The small molecule below binds the protein below.
Small molecule (SMILES): CC(=O)N[C@H]1[C@H](O[C@H]2[C@@H](O)[C@@H](CO)O[C@@H](O[C@H]3[C@H](O)[C@@H](O)[C@H](O)O[C@@H]3CO)[C@@H]2O)O[C@H](CO)[C@@H](O[C@@H]2O[C@H](CO[C@]3(C(=O)O)C[C@H](O)[C@@H](NC(C)=O)[C@H]([C@H](O)[C@H](O)CO)O3)[C@H](O)[C@H](O)[C@H]2O)[C@@H]1O

Binding-site contacts:
Ligand atom C10 contacts residue ASN247 of chain 1.B at 3.6 Å.
Ligand atom C1 contacts residue SER251 of chain 1.B at 3.4 Å.
Ligand atom C7 contacts residue GLN253 of chain 1.B at 3.6 Å.
Ligand atom C5 contacts residue ASN247 of chain 1.B at 3.7 Å.
Ligand atom C9 contacts residue SER43 of chain 1.B at 3.6 Å.
Ligand atom O8 contacts residue SER43 of chain 1.B at 3.3 Å.
Ligand atom C11 contacts residue GLN253 of chain 1.B at 3.3 Å.
Ligand atom C11 contacts residue PHE50 of chain 1.A at 3.6 Å (hydrophobic).
Ligand atom C11 contacts residue ASN247 of chain 1.B at 3.4 Å.
Ligand atom O3 contacts residue ARG248 of chain 1.B at 3.5 Å.
Ligand atom O1A contacts residue SER249 of chain 1.B at 3.8 Å.
Ligand atom O10 contacts residue LEU37 of chain 1.B at 3.4 Å.
Ligand atom O1B contacts residue SER251 of chain 1.B at 3.4 Å (h-bond).
Ligand atom C8 contacts residue ASP48 of chain 1.A at 3.4 Å.
Ligand atom C8 contacts residue THR49 of chain 1.A at 3.9 Å.
Ligand atom O7 contacts residue ARG248 of chain 1.B at 3.7 Å.
Ligand atom O9 contacts residue LYS42 of chain 1.B at 3.4 Å.
Ligand atom C10 contacts residue LEU37 of chain 1.B at 4.0 Å (hydrophobic).
Ligand atom O1B contacts residue ASN247 of chain 1.B at 4.0 Å.
Ligand atom O1A contacts residue SER251 of chain 1.B at 2.7 Å (h-bond).
Ligand atom C4 contacts residue ASN247 of chain 1.B at 3.7 Å.
Ligand atom C9 contacts residue GLN253 of chain 1.B at 3.6 Å.
Ligand atom C6 contacts residue GLN253 of chain 1.B at 4.0 Å.
Ligand atom O4 contacts residue ARG248 of chain 1.B at 3.8 Å.
Ligand atom C2 contacts residue ARG248 of chain 1.B at 3.9 Å.
Ligand atom N5 contacts residue GLN253 of chain 1.B at 3.4 Å (h-bond).
Ligand atom O7 contacts residue LEU37 of chain 1.B at 3.6 Å.
Ligand atom O6 contacts residue SER249 of chain 1.B at 3.5 Å.
Ligand atom C10 contacts residue GLN253 of chain 1.B at 3.5 Å.
Ligand atom C11 contacts residue LEU37 of chain 1.B at 3.8 Å (hydrophobic).
Ligand atom C8 contacts residue ASN106 of chain 1.B at 3.7 Å.
Ligand atom C6 contacts residue ASN247 of chain 1.B at 3.8 Å.
Ligand atom C7 contacts residue ASN106 of chain 1.B at 3.8 Å.
Ligand atom O1A contacts residue ASN247 of chain 1.B at 4.0 Å.
Ligand atom O1B contacts residue SER249 of chain 1.B at 2.6 Å (h-bond).
Ligand atom N5 contacts residue ASN247 of chain 1.B at 2.8 Å (h-bond).
Ligand atom O4 contacts residue ASN106 of chain 1.B at 3.2 Å (h-bond).
Ligand atom O7 contacts residue ASN106 of chain 1.B at 3.0 Å (h-bond).
Ligand atom C1 contacts residue SER249 of chain 1.B at 3.6 Å.
Ligand atom O9 contacts residue SER43 of chain 1.B at 2.9 Å (h-bond).

Sequence of chain 1.B:
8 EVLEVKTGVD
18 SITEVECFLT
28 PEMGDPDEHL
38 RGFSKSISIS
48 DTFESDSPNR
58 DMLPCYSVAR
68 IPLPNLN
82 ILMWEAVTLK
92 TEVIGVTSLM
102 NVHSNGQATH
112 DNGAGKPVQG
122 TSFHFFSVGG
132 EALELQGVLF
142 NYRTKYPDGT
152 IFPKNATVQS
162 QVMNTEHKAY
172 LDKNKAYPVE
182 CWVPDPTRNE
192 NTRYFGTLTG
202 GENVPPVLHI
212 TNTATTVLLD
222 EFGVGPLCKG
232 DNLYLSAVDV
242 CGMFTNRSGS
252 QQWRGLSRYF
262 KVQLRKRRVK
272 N

Sequence of chain 1.A:
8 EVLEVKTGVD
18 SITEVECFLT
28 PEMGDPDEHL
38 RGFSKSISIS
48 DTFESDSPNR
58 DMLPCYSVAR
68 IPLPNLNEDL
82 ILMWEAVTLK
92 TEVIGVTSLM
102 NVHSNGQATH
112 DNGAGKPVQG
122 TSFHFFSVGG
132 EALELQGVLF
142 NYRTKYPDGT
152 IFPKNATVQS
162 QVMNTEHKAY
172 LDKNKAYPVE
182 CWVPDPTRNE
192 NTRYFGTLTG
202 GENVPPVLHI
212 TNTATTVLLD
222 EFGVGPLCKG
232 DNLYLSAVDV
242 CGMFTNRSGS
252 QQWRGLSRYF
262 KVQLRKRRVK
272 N